Binding-site contacts:
Ligand atom C7 contacts residue MET420 of chain 2.A at 4.3 Å (hydrophobic).
Ligand atom C9 contacts residue HIS525 of chain 2.A at 3.9 Å.
Ligand atom C6 contacts residue HIS525 of chain 2.A at 3.9 Å.
Ligand atom C8 contacts residue HIS525 of chain 2.A at 3.9 Å.
Ligand atom C1 contacts residue TYR384 of chain 2.A at 3.6 Å (hydrophobic).
Ligand atom C8 contacts residue ASP336 of chain 2.A at 3.0 Å.
Ligand atom N10 contacts residue TYR384 of chain 2.A at 2.8 Å (h-bond).
Ligand atom C7 contacts residue LEU429 of chain 2.A at 4.2 Å (hydrophobic).
Ligand atom C5 contacts residue TRP526 of chain 2.A at 4.5 Å (hydrophobic).
Ligand atom C5 contacts residue HIS525 of chain 2.A at 3.9 Å.
Ligand atom C7 contacts residue PHE388 of chain 2.A at 4.2 Å (hydrophobic).
Ligand atom C3 contacts residue HIS525 of chain 2.A at 3.5 Å.
Ligand atom C1 contacts residue TYR467 of chain 2.A at 3.7 Å (hydrophobic).
Ligand atom C2 contacts residue LEU409 of chain 2.A at 4.3 Å (hydrophobic).
Ligand atom C5 contacts residue PHE268 of chain 2.A at 3.8 Å (hydrophobic).
Ligand atom N10 contacts residue SO41 of chain 2.D at 3.1 Å (h-bond).
Ligand atom O11 contacts residue HIS525 of chain 2.A at 4.3 Å.
Ligand atom C5 contacts residue TYR467 of chain 2.A at 4.0 Å (hydrophobic).
Ligand atom C5 contacts residue ASP336 of chain 2.A at 4.2 Å.
Ligand atom C4 contacts residue LEU409 of chain 2.A at 4.0 Å (hydrophobic).
Ligand atom N10 contacts residue TYR467 of chain 2.A at 2.7 Å (h-bond).
Ligand atom C1 contacts residue PHE268 of chain 2.A at 4.1 Å (hydrophobic).
Ligand atom C9 contacts residue TRP526 of chain 2.A at 4.3 Å (hydrophobic).
Ligand atom C7 contacts residue TYR384 of chain 2.A at 3.9 Å (hydrophobic).
Ligand atom N10 contacts residue ASP336 of chain 2.A at 2.9 Å (salt-bridge).
Ligand atom C2 contacts residue MET420 of chain 2.A at 4.2 Å (hydrophobic).
Ligand atom C7 contacts residue LEU409 of chain 2.A at 4.0 Å (hydrophobic).
Ligand atom C8 contacts residue SO41 of chain 2.D at 4.2 Å.
Ligand atom O11 contacts residue TRP526 of chain 2.A at 4.0 Å.
Ligand atom C9 contacts residue VAL499 of chain 2.A at 4.0 Å (hydrophobic).
Ligand atom C5 contacts residue TYR384 of chain 2.A at 4.2 Å (hydrophobic).
Ligand atom C8 contacts residue TYR384 of chain 2.A at 3.9 Å (hydrophobic).
Ligand atom C8 contacts residue TYR467 of chain 2.A at 3.0 Å (hydrophobic).
Ligand atom C6 contacts residue TRP526 of chain 2.A at 3.9 Å (hydrophobic).
Ligand atom C8 contacts residue PHE268 of chain 2.A at 3.6 Å (hydrophobic).
Ligand atom N10 contacts residue HIS525 of chain 2.A at 4.2 Å.

The small molecule below binds the protein below.
Small molecule (SMILES): C[C@H]1C[C@@H](CO)C[C@@H](CN)C1

Sequence of chain 2.A:
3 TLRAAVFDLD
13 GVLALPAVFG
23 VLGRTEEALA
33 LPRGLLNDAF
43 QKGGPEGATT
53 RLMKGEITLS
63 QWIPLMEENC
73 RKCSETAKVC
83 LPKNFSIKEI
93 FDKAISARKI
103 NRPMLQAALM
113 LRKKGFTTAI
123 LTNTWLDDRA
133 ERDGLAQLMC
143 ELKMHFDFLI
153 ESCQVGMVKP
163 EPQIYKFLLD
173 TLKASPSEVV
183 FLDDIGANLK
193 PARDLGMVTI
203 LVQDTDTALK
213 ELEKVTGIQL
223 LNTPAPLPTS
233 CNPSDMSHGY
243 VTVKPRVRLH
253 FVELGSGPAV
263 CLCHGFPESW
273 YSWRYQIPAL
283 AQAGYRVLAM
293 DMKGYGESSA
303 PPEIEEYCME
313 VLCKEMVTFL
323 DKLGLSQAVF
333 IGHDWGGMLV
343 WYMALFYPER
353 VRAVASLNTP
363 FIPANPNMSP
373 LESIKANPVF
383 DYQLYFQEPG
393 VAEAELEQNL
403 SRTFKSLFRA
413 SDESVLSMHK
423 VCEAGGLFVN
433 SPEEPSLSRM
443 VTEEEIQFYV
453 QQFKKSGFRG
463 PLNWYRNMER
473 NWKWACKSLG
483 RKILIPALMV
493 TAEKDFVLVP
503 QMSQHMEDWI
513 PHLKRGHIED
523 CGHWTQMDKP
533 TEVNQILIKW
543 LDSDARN